The small molecule below binds the protein below.
Small molecule (SMILES): OC[C@H]1O[C@H](O)[C@H](F)[C@@H](O)[C@@H]1O

Sequence of chain 4.A:
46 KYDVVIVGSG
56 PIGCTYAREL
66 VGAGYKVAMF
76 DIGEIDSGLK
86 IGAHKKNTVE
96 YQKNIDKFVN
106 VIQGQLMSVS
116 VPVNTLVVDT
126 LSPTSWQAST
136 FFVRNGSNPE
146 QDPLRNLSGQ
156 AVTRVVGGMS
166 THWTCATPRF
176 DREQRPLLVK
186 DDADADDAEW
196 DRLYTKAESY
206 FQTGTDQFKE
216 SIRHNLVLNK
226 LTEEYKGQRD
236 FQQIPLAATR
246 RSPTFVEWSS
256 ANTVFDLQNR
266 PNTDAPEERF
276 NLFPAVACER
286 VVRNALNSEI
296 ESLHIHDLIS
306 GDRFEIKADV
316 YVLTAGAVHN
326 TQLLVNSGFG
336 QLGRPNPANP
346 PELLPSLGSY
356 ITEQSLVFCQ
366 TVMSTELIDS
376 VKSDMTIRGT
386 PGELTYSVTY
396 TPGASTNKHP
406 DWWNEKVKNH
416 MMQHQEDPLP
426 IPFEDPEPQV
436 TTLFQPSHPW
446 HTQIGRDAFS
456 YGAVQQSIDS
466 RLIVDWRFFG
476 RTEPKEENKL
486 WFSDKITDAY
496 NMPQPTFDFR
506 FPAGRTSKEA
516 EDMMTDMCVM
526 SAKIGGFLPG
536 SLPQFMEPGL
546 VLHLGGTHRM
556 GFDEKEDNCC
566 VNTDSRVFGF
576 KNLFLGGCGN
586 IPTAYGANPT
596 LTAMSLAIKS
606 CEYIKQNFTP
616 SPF

Binding-site contacts:
Ligand atom O3 contacts residue ASN593 of chain 4.A at 3.0 Å (h-bond).
Ligand atom C6 contacts residue TYR456 of chain 4.A at 3.4 Å (hydrophobic).
Ligand atom C3 contacts residue HIS548 of chain 4.A at 3.6 Å.
Ligand atom C2 contacts residue PHE474 of chain 4.A at 3.8 Å (hydrophobic).
Ligand atom C4 contacts residue FDA1 of chain 4.B at 4.1 Å.
Ligand atom O1 contacts residue ASP452 of chain 4.A at 2.5 Å (salt-bridge).
Ligand atom F2 contacts residue THR169 of chain 4.A at 3.2 Å.
Ligand atom O4 contacts residue VAL546 of chain 4.A at 2.6 Å (h-bond).
Ligand atom C6 contacts residue VAL546 of chain 4.A at 3.9 Å (hydrophobic).
Ligand atom F2 contacts residue ALA171 of chain 4.A at 4.0 Å.
Ligand atom O5 contacts residue ASP452 of chain 4.A at 3.9 Å.
Ligand atom F2 contacts residue ASN593 of chain 4.A at 3.3 Å.
Ligand atom C1 contacts residue ARG472 of chain 4.A at 3.9 Å.
Ligand atom O6 contacts residue PHE454 of chain 4.A at 3.6 Å.
Ligand atom C4 contacts residue HIS548 of chain 4.A at 3.6 Å.
Ligand atom C3 contacts residue ASN593 of chain 4.A at 3.8 Å.
Ligand atom O5 contacts residue ARG472 of chain 4.A at 3.5 Å.
Ligand atom C2 contacts residue FDA1 of chain 4.B at 4.0 Å.
Ligand atom O3 contacts residue FDA1 of chain 4.B at 3.0 Å.
Ligand atom F2 contacts residue FDA1 of chain 4.B at 3.0 Å.
Ligand atom C2 contacts residue GLN448 of chain 4.A at 3.5 Å.
Ligand atom C1 contacts residue ASP452 of chain 4.A at 3.3 Å.
Ligand atom C3 contacts residue FDA1 of chain 4.B at 3.3 Å.
Ligand atom O5 contacts residue PHE474 of chain 4.A at 3.8 Å.
Ligand atom C6 contacts residue LEU361 of chain 4.A at 3.8 Å (hydrophobic).
Ligand atom O4 contacts residue FDA1 of chain 4.B at 3.5 Å.
Ligand atom C2 contacts residue ASN593 of chain 4.A at 3.5 Å.
Ligand atom C1 contacts residue PHE474 of chain 4.A at 3.7 Å (hydrophobic).
Ligand atom O3 contacts residue HIS548 of chain 4.A at 2.6 Å (h-bond).
Ligand atom F2 contacts residue GLN448 of chain 4.A at 3.0 Å.
Ligand atom C1 contacts residue GLN448 of chain 4.A at 3.6 Å.
Ligand atom C1 contacts residue THR169 of chain 4.A at 4.0 Å.
Ligand atom C4 contacts residue PHE474 of chain 4.A at 4.1 Å (hydrophobic).
Ligand atom C4 contacts residue VAL546 of chain 4.A at 3.5 Å (hydrophobic).
Ligand atom O1 contacts residue THR169 of chain 4.A at 2.8 Å (h-bond).
Ligand atom C2 contacts residue THR169 of chain 4.A at 4.0 Å.
Ligand atom O6 contacts residue LEU361 of chain 4.A at 4.1 Å.
Ligand atom O6 contacts residue TYR456 of chain 4.A at 2.8 Å (h-bond).
Ligand atom O4 contacts residue HIS548 of chain 4.A at 3.5 Å (h-bond).
Ligand atom O5 contacts residue TYR456 of chain 4.A at 4.0 Å.